Sequence of chain 1.A:
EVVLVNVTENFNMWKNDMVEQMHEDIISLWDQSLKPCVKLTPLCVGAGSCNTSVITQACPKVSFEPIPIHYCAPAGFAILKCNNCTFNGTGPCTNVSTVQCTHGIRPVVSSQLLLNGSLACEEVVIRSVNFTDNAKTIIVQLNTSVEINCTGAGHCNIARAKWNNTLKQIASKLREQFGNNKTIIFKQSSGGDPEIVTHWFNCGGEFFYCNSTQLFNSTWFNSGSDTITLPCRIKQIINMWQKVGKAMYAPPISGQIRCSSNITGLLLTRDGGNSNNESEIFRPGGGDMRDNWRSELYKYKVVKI

A small-molecule ligand and the protein it binds are described below.
Small molecule (SMILES): CC(=O)N[C@@H]1[C@@H](O)[C@H](O)[C@@H](CO)O[C@H]1O

Binding-site contacts:
Ligand atom C3 contacts residue ASN116 of chain 1.A at 3.7 Å.
Ligand atom C8 contacts residue VAL108 of chain 1.A at 3.8 Å (hydrophobic).
Ligand atom C7 contacts residue ASN116 of chain 1.A at 3.5 Å.
Ligand atom O4 contacts residue SER271 of chain 1.A at 4.0 Å.
Ligand atom O3 contacts residue GLU65 of chain 1.A at 3.7 Å.
Ligand atom C8 contacts residue ASN202 of chain 1.A at 3.8 Å.
Ligand atom O4 contacts residue GLU65 of chain 1.A at 4.2 Å.
Ligand atom C2 contacts residue ASN116 of chain 1.A at 2.3 Å.
Ligand atom C6 contacts residue SER271 of chain 1.A at 4.1 Å.
Ligand atom C5 contacts residue SER271 of chain 1.A at 3.4 Å.
Ligand atom C3 contacts residue GLU65 of chain 1.A at 4.2 Å.
Ligand atom C4 contacts residue ASN116 of chain 1.A at 4.1 Å.
Ligand atom C5 contacts residue ASN116 of chain 1.A at 3.6 Å.
Ligand atom C4 contacts residue GLU65 of chain 1.A at 3.8 Å.
Ligand atom O3 contacts residue CYS270 of chain 1.A at 3.9 Å.
Ligand atom C1 contacts residue SER272 of chain 1.A at 3.8 Å.
Ligand atom C3 contacts residue SER272 of chain 1.A at 3.9 Å.
Ligand atom O6 contacts residue GLU65 of chain 1.A at 3.7 Å.
Ligand atom C2 contacts residue SER272 of chain 1.A at 3.6 Å.
Ligand atom O6 contacts residue ARG106 of chain 1.A at 4.0 Å.
Ligand atom C7 contacts residue SER272 of chain 1.A at 3.8 Å.
Ligand atom C4 contacts residue SER271 of chain 1.A at 4.0 Å.
Ligand atom C1 contacts residue SER271 of chain 1.A at 4.1 Å.
Ligand atom C5 contacts residue NAG1 of chain 1.R at 3.7 Å.
Ligand atom O7 contacts residue PRO66 of chain 1.A at 3.9 Å.
Ligand atom O5 contacts residue ARG106 of chain 1.A at 3.7 Å.
Ligand atom C7 contacts residue VAL108 of chain 1.A at 4.3 Å (hydrophobic).
Ligand atom N2 contacts residue ASN116 of chain 1.A at 2.8 Å (h-bond).
Ligand atom N2 contacts residue SER272 of chain 1.A at 2.8 Å (h-bond).
Ligand atom O5 contacts residue SER271 of chain 1.A at 4.2 Å.
Ligand atom C6 contacts residue NAG1 of chain 1.R at 3.6 Å.
Ligand atom O7 contacts residue ASN116 of chain 1.A at 3.7 Å.
Ligand atom O7 contacts residue VAL108 of chain 1.A at 4.1 Å.
Ligand atom C7 contacts residue ASN202 of chain 1.A at 4.5 Å.
Ligand atom O5 contacts residue NAG1 of chain 1.R at 4.2 Å.
Ligand atom C1 contacts residue ASN116 of chain 1.A at 1.4 Å.
Ligand atom C8 contacts residue LEU115 of chain 1.A at 3.7 Å (hydrophobic).
Ligand atom C8 contacts residue SER272 of chain 1.A at 3.8 Å.
Ligand atom O5 contacts residue ASN116 of chain 1.A at 2.4 Å (h-bond).
Ligand atom C3 contacts residue SER271 of chain 1.A at 4.0 Å.